Binding-site contacts:
Ligand atom N2 contacts residue ASN12 of chain 3.D at 3.8 Å.
Ligand atom C2 contacts residue ASN12 of chain 3.D at 3.3 Å.
Ligand atom C5 contacts residue ASN12 of chain 3.D at 4.1 Å.
Ligand atom C7 contacts residue ASN12 of chain 3.D at 3.9 Å.
Ligand atom O5 contacts residue ASN12 of chain 3.D at 2.7 Å (h-bond).
Ligand atom O7 contacts residue ASN12 of chain 3.D at 3.6 Å.
Ligand atom C1 contacts residue ASN12 of chain 3.D at 2.2 Å.

A protein and the small-molecule ligand that binds it are described below.
Small molecule (SMILES): CC(=O)N[C@H]1[C@H](O[C@H]2[C@H](O)[C@@H](NC(C)=O)CO[C@@H]2CO)O[C@H](CO)[C@@H](O)[C@@H]1O

Sequence of chain 3.D:
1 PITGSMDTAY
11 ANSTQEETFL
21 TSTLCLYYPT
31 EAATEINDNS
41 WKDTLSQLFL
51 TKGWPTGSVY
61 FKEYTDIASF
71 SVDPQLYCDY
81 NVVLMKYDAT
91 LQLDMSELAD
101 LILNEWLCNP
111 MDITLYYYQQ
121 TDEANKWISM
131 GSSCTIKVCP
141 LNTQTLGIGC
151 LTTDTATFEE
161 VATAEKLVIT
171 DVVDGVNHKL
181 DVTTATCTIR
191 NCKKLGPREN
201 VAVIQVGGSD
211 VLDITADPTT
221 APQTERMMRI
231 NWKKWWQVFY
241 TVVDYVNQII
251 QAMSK